A small-molecule ligand and the protein it binds are described below.
Small molecule (SMILES): Cc1ncc(C)n2nc(CCc3nc(-c4ccccc4)cn3C)nc12

Sequence of chain 1.C:
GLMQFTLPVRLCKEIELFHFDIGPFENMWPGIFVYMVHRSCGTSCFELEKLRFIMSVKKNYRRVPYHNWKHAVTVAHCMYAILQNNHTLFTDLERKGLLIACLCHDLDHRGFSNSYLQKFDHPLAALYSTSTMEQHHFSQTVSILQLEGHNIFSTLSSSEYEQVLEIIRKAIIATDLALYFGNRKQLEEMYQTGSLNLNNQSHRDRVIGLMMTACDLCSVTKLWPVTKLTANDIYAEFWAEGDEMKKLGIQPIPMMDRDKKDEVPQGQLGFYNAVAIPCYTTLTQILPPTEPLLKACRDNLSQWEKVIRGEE

Binding-site contacts:
Ligand atom C1 contacts residue LYS272 of chain 1.C at 3.6 Å.
Ligand atom N8 contacts residue TYR247 of chain 1.C at 2.4 Å (h-bond).
Ligand atom N18 contacts residue GLN280 of chain 1.C at 3.0 Å (h-bond).
Ligand atom C16 contacts residue PHE283 of chain 1.C at 3.4 Å (hydrophobic).
Ligand atom C9 contacts residue TYR247 of chain 1.C at 3.1 Å (hydrophobic).
Ligand atom N21 contacts residue LEU229 of chain 1.C at 3.7 Å.
Ligand atom C4 contacts residue MET267 of chain 1.C at 3.6 Å (hydrophobic).
Ligand atom C1 contacts residue GLU275 of chain 1.C at 3.6 Å.
Ligand atom C7 contacts residue TYR247 of chain 1.C at 3.6 Å (hydrophobic).
Ligand atom C19 contacts residue ILE246 of chain 1.C at 3.3 Å (hydrophobic).
Ligand atom C3 contacts residue GLY279 of chain 1.C at 3.8 Å.
Ligand atom C13 contacts residue GLN280 of chain 1.C at 3.5 Å.
Ligand atom C7 contacts residue GLY279 of chain 1.C at 3.5 Å.
Ligand atom N21 contacts residue PHE283 of chain 1.C at 3.6 Å.
Ligand atom C14 contacts residue GLN280 of chain 1.C at 3.7 Å.
Ligand atom C13 contacts residue PHE250 of chain 1.C at 3.8 Å (hydrophobic).
Ligand atom C6 contacts residue GLU275 of chain 1.C at 3.5 Å.
Ligand atom C2 contacts residue TYR247 of chain 1.C at 3.7 Å (hydrophobic).
Ligand atom C12 contacts residue GLN280 of chain 1.C at 3.2 Å.
Ligand atom N17 contacts residue PHE283 of chain 1.C at 3.7 Å.
Ligand atom C22 contacts residue PHE283 of chain 1.C at 3.4 Å (hydrophobic).
Ligand atom N8 contacts residue GLY279 of chain 1.C at 3.6 Å.
Ligand atom C5 contacts residue MET267 of chain 1.C at 3.8 Å (hydrophobic).
Ligand atom C1 contacts residue VAL276 of chain 1.C at 3.6 Å (hydrophobic).
Ligand atom C24 contacts residue ILE246 of chain 1.C at 3.5 Å (hydrophobic).
Ligand atom C7 contacts residue MET267 of chain 1.C at 3.8 Å (hydrophobic).
Ligand atom C12 contacts residue PHE283 of chain 1.C at 3.7 Å (hydrophobic).
Ligand atom C12 contacts residue GLY279 of chain 1.C at 3.8 Å.
Ligand atom C20 contacts residue PHE283 of chain 1.C at 3.8 Å (hydrophobic).
Ligand atom C6 contacts residue LYS272 of chain 1.C at 3.5 Å.
Ligand atom C5 contacts residue PRO266 of chain 1.C at 3.5 Å (hydrophobic).
Ligand atom C24 contacts residue GLN280 of chain 1.C at 3.4 Å.
Ligand atom C9 contacts residue GLY279 of chain 1.C at 3.4 Å.
Ligand atom N15 contacts residue PHE283 of chain 1.C at 3.5 Å.
Ligand atom C13 contacts residue TYR247 of chain 1.C at 3.4 Å (hydrophobic).
Ligand atom N10 contacts residue GLY279 of chain 1.C at 3.4 Å (h-bond).
Ligand atom C12 contacts residue TYR247 of chain 1.C at 3.3 Å (hydrophobic).
Ligand atom C19 contacts residue PHE283 of chain 1.C at 3.6 Å (hydrophobic).
Ligand atom C20 contacts residue ILE246 of chain 1.C at 3.3 Å (hydrophobic).
Ligand atom C3 contacts residue MET267 of chain 1.C at 3.7 Å (hydrophobic).